Binding-site contacts:
Ligand atom O6 contacts residue LEU138 of chain 2.A at 3.2 Å.
Ligand atom O6 contacts residue 8VN1 of chain 2.E at 1.3 Å.
Ligand atom C6 contacts residue 8VN1 of chain 2.E at 0.2 Å.
Ligand atom C2 contacts residue SER142 of chain 2.A at 3.5 Å.
Ligand atom C4 contacts residue THR91 of chain 2.A at 3.4 Å.
Ligand atom C5 contacts residue GLU193 of chain 2.A at 3.6 Å.
Ligand atom O1 contacts residue 8VN1 of chain 2.E at 0.1 Å (h-bond).
Ligand atom C1 contacts residue 8VN1 of chain 2.E at 0.1 Å.
Ligand atom C4 contacts residue ARG96 of chain 2.A at 3.5 Å.
Ligand atom C2 contacts residue GLU193 of chain 2.A at 3.3 Å.
Ligand atom O3 contacts residue 8VN1 of chain 2.E at 0.5 Å (h-bond).
Ligand atom O2 contacts residue SER142 of chain 2.A at 3.0 Å (h-bond).
Ligand atom C7 contacts residue TYR61 of chain 2.A at 3.5 Å (hydrophobic).
Ligand atom O2 contacts residue GLY141 of chain 2.A at 3.4 Å.
Ligand atom O6 contacts residue TYR61 of chain 2.A at 3.1 Å.
Ligand atom O1 contacts residue ARG96 of chain 2.A at 2.8 Å (salt-bridge).
Ligand atom N1 contacts residue PRO89 of chain 2.A at 3.2 Å (h-bond).
Ligand atom O2 contacts residue ARG96 of chain 2.A at 3.4 Å (salt-bridge).
Ligand atom C5 contacts residue 8VN1 of chain 2.E at 0.2 Å.
Ligand atom O4 contacts residue GLY141 of chain 2.A at 3.5 Å.
Ligand atom O4 contacts residue SER142 of chain 2.A at 3.2 Å (h-bond).
Ligand atom N1 contacts residue THR91 of chain 2.A at 3.0 Å (h-bond).
Ligand atom O2 contacts residue 8VN1 of chain 2.E at 0.5 Å (h-bond).
Ligand atom N1 contacts residue 8VN1 of chain 2.E at 0.1 Å (h-bond).
Ligand atom O1 contacts residue THR91 of chain 2.A at 3.0 Å (h-bond).
Ligand atom C6 contacts residue THR143 of chain 2.A at 3.2 Å.
Ligand atom C3 contacts residue PRO89 of chain 2.A at 3.0 Å (hydrophobic).
Ligand atom O5 contacts residue 8VN1 of chain 2.E at 0.3 Å (h-bond).
Ligand atom C4 contacts residue 8VN1 of chain 2.E at 0.2 Å.
Ligand atom O4 contacts residue 8VN1 of chain 2.E at 0.3 Å (h-bond).
Ligand atom C3 contacts residue TYR61 of chain 2.A at 3.5 Å (hydrophobic).
Ligand atom O5 contacts residue THR143 of chain 2.A at 2.7 Å (h-bond).
Ligand atom C7 contacts residue 8VN1 of chain 2.E at 0.6 Å.
Ligand atom O4 contacts residue THR143 of chain 2.A at 3.1 Å (h-bond).
Ligand atom N1 contacts residue GLU193 of chain 2.A at 2.8 Å (salt-bridge).
Ligand atom C2 contacts residue 8VN1 of chain 2.E at 0.1 Å.
Ligand atom C2 contacts residue THR91 of chain 2.A at 3.3 Å.
Ligand atom C4 contacts residue SER142 of chain 2.A at 3.6 Å.
Ligand atom C3 contacts residue 8VN1 of chain 2.E at 0.2 Å.
Ligand atom O3 contacts residue GLU193 of chain 2.A at 3.1 Å (salt-bridge).

Sequence of chain 2.A:
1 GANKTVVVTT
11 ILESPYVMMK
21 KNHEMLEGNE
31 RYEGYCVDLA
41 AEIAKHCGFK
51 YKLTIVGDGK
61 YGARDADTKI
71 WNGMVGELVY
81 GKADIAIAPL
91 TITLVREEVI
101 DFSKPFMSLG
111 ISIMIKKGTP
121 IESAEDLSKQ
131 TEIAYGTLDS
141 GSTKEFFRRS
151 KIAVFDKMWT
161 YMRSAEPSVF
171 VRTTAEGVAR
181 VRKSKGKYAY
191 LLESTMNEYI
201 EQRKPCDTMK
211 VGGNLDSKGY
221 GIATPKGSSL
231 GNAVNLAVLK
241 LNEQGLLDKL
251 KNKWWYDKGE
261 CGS

This small molecule binds to this protein.
Small molecule (SMILES): O=C(O)C(=O)[C@@H]1[C@@H](C(=O)O)NC[C@@H]1O